A small-molecule ligand and the protein it binds are described below.
Small molecule (SMILES): CC(=O)N[C@@H]1[C@@H](O)[C@H](O)[C@@H](CO)O[C@H]1O

Sequence of chain 1.C:
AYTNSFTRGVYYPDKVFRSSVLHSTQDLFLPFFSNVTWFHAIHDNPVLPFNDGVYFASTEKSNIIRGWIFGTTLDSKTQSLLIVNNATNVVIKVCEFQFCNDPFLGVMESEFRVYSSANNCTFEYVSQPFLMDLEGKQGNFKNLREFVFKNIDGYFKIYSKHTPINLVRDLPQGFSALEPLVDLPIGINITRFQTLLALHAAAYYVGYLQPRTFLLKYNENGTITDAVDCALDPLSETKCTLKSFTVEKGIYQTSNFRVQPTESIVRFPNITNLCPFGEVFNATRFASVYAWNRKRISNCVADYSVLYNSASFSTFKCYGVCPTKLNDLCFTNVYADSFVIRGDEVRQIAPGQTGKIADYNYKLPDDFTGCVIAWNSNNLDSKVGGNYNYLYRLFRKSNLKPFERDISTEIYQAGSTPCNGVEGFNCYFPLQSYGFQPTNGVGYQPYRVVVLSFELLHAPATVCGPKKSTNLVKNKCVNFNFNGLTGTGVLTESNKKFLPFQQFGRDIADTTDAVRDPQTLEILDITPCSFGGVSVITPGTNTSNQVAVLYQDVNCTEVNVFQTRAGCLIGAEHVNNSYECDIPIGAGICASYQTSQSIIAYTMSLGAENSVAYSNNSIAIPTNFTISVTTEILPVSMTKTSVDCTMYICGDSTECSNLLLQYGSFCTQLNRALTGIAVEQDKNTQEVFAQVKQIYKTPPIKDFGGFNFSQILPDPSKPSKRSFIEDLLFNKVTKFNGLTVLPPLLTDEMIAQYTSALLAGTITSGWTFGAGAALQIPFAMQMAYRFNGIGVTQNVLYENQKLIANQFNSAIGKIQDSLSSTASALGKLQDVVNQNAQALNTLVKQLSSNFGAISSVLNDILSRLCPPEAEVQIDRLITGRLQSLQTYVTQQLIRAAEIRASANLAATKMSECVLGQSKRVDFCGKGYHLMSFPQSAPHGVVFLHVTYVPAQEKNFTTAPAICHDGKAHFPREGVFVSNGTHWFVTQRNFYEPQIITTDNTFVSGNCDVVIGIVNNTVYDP

Binding-site contacts:
Ligand atom C4 contacts residue ASN322 of chain 1.C at 4.3 Å.
Ligand atom O5 contacts residue GLN571 of chain 1.C at 3.6 Å (h-bond).
Ligand atom N2 contacts residue ASN322 of chain 1.C at 2.8 Å (h-bond).
Ligand atom C8 contacts residue ASN322 of chain 1.C at 4.4 Å.
Ligand atom C5 contacts residue ASN322 of chain 1.C at 3.7 Å.
Ligand atom O5 contacts residue ASN322 of chain 1.C at 2.5 Å (h-bond).
Ligand atom C2 contacts residue ASN322 of chain 1.C at 2.5 Å.
Ligand atom C1 contacts residue ASN322 of chain 1.C at 1.4 Å.
Ligand atom C5 contacts residue GLN571 of chain 1.C at 4.4 Å.
Ligand atom O7 contacts residue ASN322 of chain 1.C at 3.9 Å.
Ligand atom C3 contacts residue ASN322 of chain 1.C at 3.8 Å.
Ligand atom C6 contacts residue GLN571 of chain 1.C at 3.8 Å.
Ligand atom C7 contacts residue ASN322 of chain 1.C at 3.9 Å.
Ligand atom O7 contacts residue THR324 of chain 1.C at 4.4 Å.